Sequence of chain 4.B:
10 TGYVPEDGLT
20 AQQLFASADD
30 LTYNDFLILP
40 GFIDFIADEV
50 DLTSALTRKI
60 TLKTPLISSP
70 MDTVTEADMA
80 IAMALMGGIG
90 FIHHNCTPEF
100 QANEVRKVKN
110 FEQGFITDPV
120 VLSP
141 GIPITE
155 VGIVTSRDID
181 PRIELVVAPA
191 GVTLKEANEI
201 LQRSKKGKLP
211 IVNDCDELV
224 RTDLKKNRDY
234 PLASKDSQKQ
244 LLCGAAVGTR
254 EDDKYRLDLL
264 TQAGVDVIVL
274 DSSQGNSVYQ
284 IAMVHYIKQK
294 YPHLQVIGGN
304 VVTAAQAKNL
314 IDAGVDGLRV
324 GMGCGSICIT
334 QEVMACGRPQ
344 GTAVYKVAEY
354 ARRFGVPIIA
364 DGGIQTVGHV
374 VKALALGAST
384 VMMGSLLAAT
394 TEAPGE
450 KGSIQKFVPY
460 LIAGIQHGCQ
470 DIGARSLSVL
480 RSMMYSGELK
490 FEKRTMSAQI

The small molecule below binds the protein below.
Small molecule (SMILES): O=P(O)(O)OC[C@H]1O[C@@H](n2cnc3c(Cl)[nH+]cnc32)[C@H](O)[C@@H]1O

Binding-site contacts:
Ligand atom P contacts residue GLY328 of chain 4.B at 3.8 Å.
Ligand atom C6 contacts residue CYS331 of chain 4.B at 1.9 Å (hydrophobic).
Ligand atom O5' contacts residue GLY328 of chain 4.B at 3.2 Å.
Ligand atom O2' contacts residue ASP364 of chain 4.B at 2.8 Å (salt-bridge).
Ligand atom C2 contacts residue GLN334 of chain 4.B at 3.7 Å.
Ligand atom C3' contacts residue ASP364 of chain 4.B at 3.4 Å.
Ligand atom P contacts residue SER329 of chain 4.B at 3.8 Å.
Ligand atom O1P contacts residue GLY387 of chain 4.B at 3.0 Å (h-bond).
Ligand atom O3' contacts residue SER68 of chain 4.B at 2.8 Å (h-bond).
Ligand atom O4' contacts residue SER329 of chain 4.B at 3.4 Å (h-bond).
Ligand atom C6 contacts residue ILE330 of chain 4.B at 3.8 Å (hydrophobic).
Ligand atom O1P contacts residue SER388 of chain 4.B at 3.7 Å.
Ligand atom O4' contacts residue GLY328 of chain 4.B at 3.8 Å.
Ligand atom C5 contacts residue CYS331 of chain 4.B at 2.5 Å (hydrophobic).
Ligand atom O5' contacts residue SER329 of chain 4.B at 3.4 Å (h-bond).
Ligand atom O3P contacts residue GLY366 of chain 4.B at 2.9 Å (h-bond).
Ligand atom P contacts residue SER388 of chain 4.B at 3.5 Å.
Ligand atom O3P contacts residue GLY365 of chain 4.B at 3.8 Å.
Ligand atom O3' contacts residue ARG322 of chain 4.B at 2.9 Å (salt-bridge).
Ligand atom O2P contacts residue SER388 of chain 4.B at 2.7 Å (h-bond).
Ligand atom C3' contacts residue SER68 of chain 4.B at 3.3 Å.
Ligand atom O3' contacts residue ASP364 of chain 4.B at 2.6 Å (salt-bridge).
Ligand atom C3' contacts residue ARG322 of chain 4.B at 3.6 Å.
Ligand atom O5' contacts residue GLY365 of chain 4.B at 3.6 Å.
Ligand atom N1 contacts residue GLN334 of chain 4.B at 3.4 Å (h-bond).
Ligand atom C8 contacts residue MET70 of chain 4.B at 3.8 Å (hydrophobic).
Ligand atom C2' contacts residue ASP364 of chain 4.B at 3.9 Å.
Ligand atom N7 contacts residue CYS331 of chain 4.B at 2.8 Å (h-bond).
Ligand atom C2' contacts residue ARG322 of chain 4.B at 3.6 Å.
Ligand atom O3P contacts residue GLY328 of chain 4.B at 2.9 Å.
Ligand atom O2' contacts residue ARG322 of chain 4.B at 3.4 Å (salt-bridge).
Ligand atom C4 contacts residue SER329 of chain 4.B at 3.5 Å.
Ligand atom N3 contacts residue SER329 of chain 4.B at 3.7 Å.
Ligand atom C4' contacts residue ASP364 of chain 4.B at 3.3 Å.
Ligand atom O3' contacts residue MET385 of chain 4.B at 3.5 Å (h-bond).
Ligand atom N1 contacts residue CYS331 of chain 4.B at 3.1 Å (h-bond).
Ligand atom O2P contacts residue SER329 of chain 4.B at 2.6 Å (h-bond).
Ligand atom N9 contacts residue SER329 of chain 4.B at 3.6 Å (h-bond).
Ligand atom O3P contacts residue SER329 of chain 4.B at 3.6 Å (h-bond).
Ligand atom C5' contacts residue MET70 of chain 4.B at 3.6 Å (hydrophobic).